Binding-site contacts:
Ligand atom C4 contacts residue ASN343 of chain 1.C at 4.2 Å.
Ligand atom C5 contacts residue ASN343 of chain 1.C at 3.7 Å.
Ligand atom O5 contacts residue ASN343 of chain 1.C at 2.4 Å (h-bond).
Ligand atom N2 contacts residue ASN343 of chain 1.C at 2.9 Å (h-bond).
Ligand atom C2 contacts residue ASN343 of chain 1.C at 2.5 Å.
Ligand atom C8 contacts residue PHE374 of chain 1.C at 4.2 Å (hydrophobic).
Ligand atom C7 contacts residue ASN343 of chain 1.C at 4.0 Å.
Ligand atom C3 contacts residue ASN343 of chain 1.C at 3.8 Å.
Ligand atom C1 contacts residue ASN343 of chain 1.C at 1.4 Å.
Ligand atom C8 contacts residue PHE342 of chain 1.C at 3.6 Å (hydrophobic).

Sequence of chain 1.C:
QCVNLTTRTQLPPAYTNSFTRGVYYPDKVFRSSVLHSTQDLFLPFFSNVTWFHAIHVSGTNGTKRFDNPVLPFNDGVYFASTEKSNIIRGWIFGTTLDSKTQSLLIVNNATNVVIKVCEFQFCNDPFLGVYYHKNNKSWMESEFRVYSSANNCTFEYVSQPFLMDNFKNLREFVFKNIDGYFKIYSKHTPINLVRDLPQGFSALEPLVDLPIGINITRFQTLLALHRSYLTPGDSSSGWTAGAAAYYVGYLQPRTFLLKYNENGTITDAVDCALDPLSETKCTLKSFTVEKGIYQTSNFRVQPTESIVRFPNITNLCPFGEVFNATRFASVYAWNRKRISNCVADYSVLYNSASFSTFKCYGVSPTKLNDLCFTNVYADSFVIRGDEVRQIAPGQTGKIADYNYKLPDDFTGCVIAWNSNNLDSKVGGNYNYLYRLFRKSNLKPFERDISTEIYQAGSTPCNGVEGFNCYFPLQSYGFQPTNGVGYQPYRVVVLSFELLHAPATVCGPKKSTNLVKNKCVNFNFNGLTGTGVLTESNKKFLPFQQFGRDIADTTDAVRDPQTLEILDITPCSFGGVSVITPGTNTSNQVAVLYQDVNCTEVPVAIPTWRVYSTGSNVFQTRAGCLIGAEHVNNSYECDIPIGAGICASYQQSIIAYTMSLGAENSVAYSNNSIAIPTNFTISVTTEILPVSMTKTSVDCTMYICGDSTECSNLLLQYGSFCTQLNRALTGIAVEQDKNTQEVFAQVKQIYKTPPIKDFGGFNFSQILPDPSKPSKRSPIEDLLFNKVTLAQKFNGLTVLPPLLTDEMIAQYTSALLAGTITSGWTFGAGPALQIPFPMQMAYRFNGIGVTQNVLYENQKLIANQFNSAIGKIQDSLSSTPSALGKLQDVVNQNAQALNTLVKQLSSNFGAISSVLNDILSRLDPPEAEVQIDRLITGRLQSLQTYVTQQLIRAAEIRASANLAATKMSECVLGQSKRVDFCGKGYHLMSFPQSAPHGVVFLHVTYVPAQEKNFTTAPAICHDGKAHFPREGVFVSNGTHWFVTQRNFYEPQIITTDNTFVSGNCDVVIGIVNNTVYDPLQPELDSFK

This protein binds this small molecule.
Small molecule (SMILES): CC(=O)N[C@@H]1[C@@H](O)[C@H](O)[C@@H](CO)O[C@H]1O